A protein and the small-molecule ligand that binds it are described below.
Small molecule (SMILES): [H]/N=C(/N)c1cc(-c2ccccc2)c(Nc2ccccc2)s1

Binding-site contacts:
Ligand atom N08 contacts residue GLU19 of chain 2.A at 2.4 Å (salt-bridge).
Ligand atom S01 contacts residue ASN47 of chain 2.A at 3.9 Å.
Ligand atom N08 contacts residue LEU48 of chain 2.A at 3.7 Å.
Ligand atom N07 contacts residue VAL51 of chain 2.A at 3.8 Å.
Ligand atom N15 contacts residue GLU44 of chain 2.A at 4.1 Å.
Ligand atom C19 contacts residue GLU44 of chain 2.A at 3.9 Å.
Ligand atom C03 contacts residue ASN47 of chain 2.A at 3.9 Å.
Ligand atom C16 contacts residue GLU44 of chain 2.A at 3.8 Å.
Ligand atom S01 contacts residue LEU48 of chain 2.A at 3.8 Å.
Ligand atom C14 contacts residue ASN47 of chain 2.A at 3.6 Å.
Ligand atom C18 contacts residue GLU44 of chain 2.A at 3.7 Å.
Ligand atom S01 contacts residue GLU44 of chain 2.A at 4.0 Å.
Ligand atom C13 contacts residue ASN47 of chain 2.A at 4.1 Å.
Ligand atom C06 contacts residue GLU19 of chain 2.A at 3.3 Å.
Ligand atom C05 contacts residue LEU48 of chain 2.A at 4.4 Å (hydrophobic).
Ligand atom C21 contacts residue CYS43 of chain 2.A at 4.0 Å (hydrophobic).
Ligand atom N15 contacts residue ASN47 of chain 2.A at 3.8 Å.
Ligand atom C02 contacts residue ASN47 of chain 2.A at 3.5 Å.
Ligand atom C09 contacts residue ASN47 of chain 2.A at 4.2 Å.
Ligand atom C17 contacts residue GLU44 of chain 2.A at 3.6 Å.
Ligand atom C20 contacts residue GLU44 of chain 2.A at 3.7 Å.
Ligand atom N07 contacts residue GLU19 of chain 2.A at 2.5 Å (salt-bridge).
Ligand atom C21 contacts residue GLU44 of chain 2.A at 3.6 Å.
Ligand atom C05 contacts residue ASN47 of chain 2.A at 4.4 Å.
Ligand atom C06 contacts residue LEU48 of chain 2.A at 4.2 Å (hydrophobic).
Ligand atom C04 contacts residue ASN47 of chain 2.A at 4.3 Å.

Sequence of chain 2.A:
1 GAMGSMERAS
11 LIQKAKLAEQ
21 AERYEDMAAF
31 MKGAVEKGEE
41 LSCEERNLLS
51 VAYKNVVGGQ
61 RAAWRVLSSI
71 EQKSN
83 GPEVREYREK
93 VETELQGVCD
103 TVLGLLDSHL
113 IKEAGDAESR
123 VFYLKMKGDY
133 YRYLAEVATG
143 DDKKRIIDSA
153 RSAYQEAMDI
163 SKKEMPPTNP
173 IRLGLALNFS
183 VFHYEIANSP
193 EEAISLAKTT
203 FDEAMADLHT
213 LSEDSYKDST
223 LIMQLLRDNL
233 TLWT